Binding-site contacts:
Ligand atom C contacts residue HIS306 of chain 1.D at 4.0 Å.
Ligand atom C25 contacts residue ILE569 of chain 1.D at 4.0 Å (hydrophobic).
Ligand atom C11 contacts residue SER408 of chain 1.D at 4.0 Å.
Ligand atom C14 contacts residue LEU449 of chain 1.D at 4.0 Å (hydrophobic).
Ligand atom O9 contacts residue SER408 of chain 1.D at 4.0 Å.
Ligand atom C7 contacts residue TYR407 of chain 1.D at 4.0 Å (hydrophobic).
Ligand atom C contacts residue ASP405 of chain 1.D at 3.9 Å.
Ligand atom C22 contacts residue PHE487 of chain 1.C at 4.0 Å (hydrophobic).
Ligand atom O6 contacts residue SER408 of chain 1.D at 3.8 Å.
Ligand atom O1 contacts residue ASP405 of chain 1.D at 3.9 Å.
Ligand atom P contacts residue GLN573 of chain 1.D at 3.9 Å.
Ligand atom O3 contacts residue TYR407 of chain 1.D at 3.8 Å.
Ligand atom O11 contacts residue GLU466 of chain 1.D at 2.8 Å (salt-bridge).
Ligand atom O7 contacts residue GLU466 of chain 1.D at 4.0 Å.
Ligand atom C3 contacts residue GLN573 of chain 1.D at 3.8 Å.
Ligand atom C11 contacts residue LEU411 of chain 1.D at 4.0 Å (hydrophobic).
Ligand atom O4 contacts residue ARG453 of chain 1.D at 3.2 Å (salt-bridge).
Ligand atom O contacts residue ASP405 of chain 1.D at 2.6 Å (salt-bridge).
Ligand atom C15 contacts residue LEU411 of chain 1.D at 3.9 Å (hydrophobic).
Ligand atom O5 contacts residue TYR407 of chain 1.D at 3.9 Å.
Ligand atom C contacts residue ARG305 of chain 1.D at 3.5 Å.
Ligand atom O4 contacts residue GLN573 of chain 1.D at 2.8 Å (h-bond).
Ligand atom O1 contacts residue ARG305 of chain 1.D at 3.4 Å (salt-bridge).
Ligand atom O8 contacts residue GLU466 of chain 1.D at 3.4 Å.
Ligand atom O11 contacts residue TYR407 of chain 1.D at 4.0 Å.
Ligand atom C6 contacts residue GLU466 of chain 1.D at 3.7 Å.
Ligand atom C14 contacts residue THR446 of chain 1.D at 3.6 Å.
Ligand atom O10 contacts residue SER408 of chain 1.D at 3.1 Å.
Ligand atom O5 contacts residue SER408 of chain 1.D at 2.9 Å (h-bond).
Ligand atom O7 contacts residue TYR407 of chain 1.D at 3.4 Å.
Ligand atom C13 contacts residue LEU411 of chain 1.D at 3.7 Å (hydrophobic).
Ligand atom O2 contacts residue GLN573 of chain 1.D at 3.9 Å.
Ligand atom O6 contacts residue TYR407 of chain 1.D at 3.6 Å.
Ligand atom O contacts residue ARG305 of chain 1.D at 3.5 Å (salt-bridge).
Ligand atom O12 contacts residue LYS467 of chain 1.D at 3.9 Å.
Ligand atom C4 contacts residue GLU466 of chain 1.D at 3.8 Å.
Ligand atom O1 contacts residue ILE576 of chain 1.D at 3.9 Å.
Ligand atom C13 contacts residue THR446 of chain 1.D at 3.9 Å.
Ligand atom C17 contacts residue LEU542 of chain 1.C at 4.0 Å (hydrophobic).
Ligand atom C20 contacts residue THR446 of chain 1.D at 3.7 Å.

Sequence of chain 1.C:
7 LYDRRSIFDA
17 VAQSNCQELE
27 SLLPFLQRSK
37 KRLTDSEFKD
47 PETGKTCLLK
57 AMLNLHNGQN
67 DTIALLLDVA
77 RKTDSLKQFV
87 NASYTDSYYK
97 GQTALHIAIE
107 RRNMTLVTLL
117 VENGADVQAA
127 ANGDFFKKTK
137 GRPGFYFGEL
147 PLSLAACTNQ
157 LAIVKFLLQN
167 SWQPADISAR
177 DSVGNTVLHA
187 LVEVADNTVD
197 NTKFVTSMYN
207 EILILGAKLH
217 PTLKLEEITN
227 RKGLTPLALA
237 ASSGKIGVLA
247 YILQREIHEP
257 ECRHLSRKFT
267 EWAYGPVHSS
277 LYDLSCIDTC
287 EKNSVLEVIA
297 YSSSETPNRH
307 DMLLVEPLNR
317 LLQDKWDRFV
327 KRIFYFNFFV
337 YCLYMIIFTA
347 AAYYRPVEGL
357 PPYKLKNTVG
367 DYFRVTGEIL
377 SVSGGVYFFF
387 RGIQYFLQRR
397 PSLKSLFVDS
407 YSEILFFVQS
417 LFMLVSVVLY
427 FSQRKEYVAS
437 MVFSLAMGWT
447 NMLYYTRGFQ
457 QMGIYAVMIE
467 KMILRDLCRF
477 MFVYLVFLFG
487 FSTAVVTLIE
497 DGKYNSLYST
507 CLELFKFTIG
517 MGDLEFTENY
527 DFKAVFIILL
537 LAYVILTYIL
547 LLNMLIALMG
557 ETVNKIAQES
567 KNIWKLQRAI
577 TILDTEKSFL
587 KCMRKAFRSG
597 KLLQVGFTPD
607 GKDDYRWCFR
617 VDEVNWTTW

A small-molecule ligand and the protein it binds are described below.
Small molecule (SMILES): CCCCCCCCCCCCC(=O)O[C@@H](COC(=O)CCC)COP(=O)(O)OC1[C@@H](O)[C@H](O)C(O)[C@H](O)[C@H]1O

Sequence of chain 1.D:
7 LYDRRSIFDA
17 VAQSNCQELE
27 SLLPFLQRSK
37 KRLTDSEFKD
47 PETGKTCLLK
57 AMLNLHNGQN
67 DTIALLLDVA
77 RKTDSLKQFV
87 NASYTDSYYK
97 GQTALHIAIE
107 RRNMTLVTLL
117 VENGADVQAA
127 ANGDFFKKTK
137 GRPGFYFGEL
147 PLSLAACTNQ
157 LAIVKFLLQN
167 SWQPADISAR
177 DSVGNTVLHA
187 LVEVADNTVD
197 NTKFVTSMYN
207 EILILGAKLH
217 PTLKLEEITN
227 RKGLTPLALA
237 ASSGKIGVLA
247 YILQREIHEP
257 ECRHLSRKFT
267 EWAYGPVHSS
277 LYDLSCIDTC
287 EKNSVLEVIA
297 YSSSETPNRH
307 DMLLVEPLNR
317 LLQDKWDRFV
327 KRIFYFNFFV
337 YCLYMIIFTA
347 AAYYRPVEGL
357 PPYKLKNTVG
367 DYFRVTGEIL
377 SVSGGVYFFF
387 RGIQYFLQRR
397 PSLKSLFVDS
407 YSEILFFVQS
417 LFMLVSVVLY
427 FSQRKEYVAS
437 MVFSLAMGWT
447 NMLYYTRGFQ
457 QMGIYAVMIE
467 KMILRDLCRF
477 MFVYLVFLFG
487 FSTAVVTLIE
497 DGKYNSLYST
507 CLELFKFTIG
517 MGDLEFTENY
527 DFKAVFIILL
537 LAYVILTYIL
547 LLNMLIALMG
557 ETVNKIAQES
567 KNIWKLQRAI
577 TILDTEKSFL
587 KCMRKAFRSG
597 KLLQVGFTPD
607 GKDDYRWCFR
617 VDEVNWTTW